Sequence of chain 1.A:
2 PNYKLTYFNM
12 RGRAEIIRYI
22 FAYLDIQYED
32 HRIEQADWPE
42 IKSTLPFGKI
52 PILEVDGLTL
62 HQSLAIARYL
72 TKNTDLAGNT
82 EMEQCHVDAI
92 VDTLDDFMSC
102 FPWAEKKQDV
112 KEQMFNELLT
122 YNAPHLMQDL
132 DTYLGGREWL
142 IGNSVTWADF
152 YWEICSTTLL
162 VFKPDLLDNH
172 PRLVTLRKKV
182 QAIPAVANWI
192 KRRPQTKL

A small-molecule ligand and the protein it binds are described below.
Small molecule (SMILES): CN(C)CCCC(=O)Nc1cncc(-c2cccc3[nH]ccc23)c1

Binding-site contacts:
Ligand atom C20 contacts residue TYR152 of chain 1.A at 3.7 Å (hydrophobic).
Ligand atom C3 contacts residue GLN36 of chain 1.A at 3.9 Å.
Ligand atom O8 contacts residue MET11 of chain 1.A at 3.6 Å.
Ligand atom C18 contacts residue ARG14 of chain 1.A at 3.3 Å.
Ligand atom C11 contacts residue TRP104 of chain 1.A at 3.9 Å (hydrophobic).
Ligand atom C7 contacts residue TRP104 of chain 1.A at 3.9 Å (hydrophobic).
Ligand atom C10 contacts residue TRP104 of chain 1.A at 3.9 Å (hydrophobic).
Ligand atom C23 contacts residue TYR152 of chain 1.A at 3.8 Å (hydrophobic).
Ligand atom C12 contacts residue TRP104 of chain 1.A at 3.7 Å (hydrophobic).
Ligand atom C19 contacts residue MET99 of chain 1.A at 3.4 Å (hydrophobic).
Ligand atom C20 contacts residue ARG14 of chain 1.A at 4.0 Å.
Ligand atom C22 contacts residue ARG14 of chain 1.A at 3.9 Å.
Ligand atom N24 contacts residue ASP96 of chain 1.A at 4.0 Å.
Ligand atom N9 contacts residue TYR8 of chain 1.A at 4.0 Å.
Ligand atom O8 contacts residue LEU199 of chain 1.A at 3.7 Å.
Ligand atom C21 contacts residue ARG14 of chain 1.A at 3.8 Å.
Ligand atom C15 contacts residue TRP104 of chain 1.A at 3.8 Å (hydrophobic).
Ligand atom N9 contacts residue GSH1 of chain 1.F at 3.6 Å (h-bond).
Ligand atom C20 contacts residue MET99 of chain 1.A at 3.6 Å (hydrophobic).
Ligand atom C17 contacts residue ARG14 of chain 1.A at 3.5 Å.
Ligand atom C16 contacts residue ARG14 of chain 1.A at 3.8 Å.
Ligand atom C17 contacts residue MET99 of chain 1.A at 4.0 Å (hydrophobic).
Ligand atom C18 contacts residue MET99 of chain 1.A at 3.8 Å (hydrophobic).
Ligand atom C16 contacts residue TRP104 of chain 1.A at 3.8 Å (hydrophobic).
Ligand atom C19 contacts residue ASP96 of chain 1.A at 3.4 Å.
Ligand atom O8 contacts residue TRP104 of chain 1.A at 3.6 Å.
Ligand atom C23 contacts residue GLY13 of chain 1.A at 3.6 Å.
Ligand atom C22 contacts residue GLY13 of chain 1.A at 3.4 Å.
Ligand atom C13 contacts residue TRP104 of chain 1.A at 3.5 Å (hydrophobic).
Ligand atom C18 contacts residue SER100 of chain 1.A at 3.8 Å.
Ligand atom C19 contacts residue ARG14 of chain 1.A at 4.0 Å.
Ligand atom N24 contacts residue MET99 of chain 1.A at 4.1 Å.
Ligand atom C17 contacts residue TRP104 of chain 1.A at 3.5 Å (hydrophobic).
Ligand atom C6 contacts residue MET11 of chain 1.A at 3.8 Å (hydrophobic).
Ligand atom N24 contacts residue TYR152 of chain 1.A at 2.8 Å (h-bond).
Ligand atom N14 contacts residue TRP104 of chain 1.A at 3.7 Å.
Ligand atom C20 contacts residue ASP96 of chain 1.A at 4.0 Å.
Ligand atom C7 contacts residue MET11 of chain 1.A at 3.6 Å (hydrophobic).
Ligand atom C19 contacts residue TYR152 of chain 1.A at 3.9 Å (hydrophobic).
Ligand atom C15 contacts residue MET11 of chain 1.A at 4.0 Å (hydrophobic).